The protein below binds the small molecule below.
Small molecule (SMILES): C=C(c1ccccc1)[C@@]12CC[C@H](NC(C)=O)[C@@H]1CC(CCCCCC)=C2c1ccccc1

Binding-site contacts:
Ligand atom C16 contacts residue ILE120 of chain 1.A at 4.0 Å (hydrophobic).
Ligand atom C06 contacts residue PHE46 of chain 1.A at 3.5 Å (hydrophobic).
Ligand atom O30 contacts residue LEU109 of chain 1.A at 3.4 Å.
Ligand atom C31 contacts residue LEU90 of chain 1.A at 4.0 Å (hydrophobic).
Ligand atom C16 contacts residue MET49 of chain 1.A at 4.1 Å (hydrophobic).
Ligand atom C04 contacts residue LEU221 of chain 1.A at 3.8 Å (hydrophobic).
Ligand atom C07 contacts residue MET49 of chain 1.A at 3.7 Å (hydrophobic).
Ligand atom C01 contacts residue ILE91 of chain 1.A at 4.0 Å (hydrophobic).
Ligand atom C04 contacts residue ALA53 of chain 1.A at 4.0 Å (hydrophobic).
Ligand atom C22 contacts residue HIS94 of chain 1.A at 4.0 Å.
Ligand atom C18 contacts residue LEU128 of chain 1.A at 4.1 Å (hydrophobic).
Ligand atom C13 contacts residue HIS94 of chain 1.A at 4.0 Å.
Ligand atom C23 contacts residue ILE213 of chain 1.A at 4.1 Å (hydrophobic).
Ligand atom C06 contacts residue MET49 of chain 1.A at 3.8 Å (hydrophobic).
Ligand atom C24 contacts residue LEU131 of chain 1.A at 3.9 Å (hydrophobic).
Ligand atom C06 contacts residue LEU221 of chain 1.A at 3.9 Å (hydrophobic).
Ligand atom O30 contacts residue VAL110 of chain 1.A at 3.3 Å (h-bond).
Ligand atom C29 contacts residue MET49 of chain 1.A at 4.0 Å (hydrophobic).
Ligand atom C22 contacts residue ALA135 of chain 1.A at 3.9 Å (hydrophobic).
Ligand atom C18 contacts residue MET49 of chain 1.A at 4.0 Å (hydrophobic).
Ligand atom C31 contacts residue HIS94 of chain 1.A at 3.7 Å.
Ligand atom C23 contacts residue MET132 of chain 1.A at 3.8 Å (hydrophobic).
Ligand atom C07 contacts residue PHE46 of chain 1.A at 4.0 Å (hydrophobic).
Ligand atom C18 contacts residue ALA124 of chain 1.A at 4.2 Å (hydrophobic).
Ligand atom C29 contacts residue MET52 of chain 1.A at 3.5 Å (hydrophobic).
Ligand atom O30 contacts residue MET52 of chain 1.A at 3.4 Å (h-bond).
Ligand atom C23 contacts residue LEU131 of chain 1.A at 3.6 Å (hydrophobic).
Ligand atom C29 contacts residue ALA53 of chain 1.A at 4.1 Å (hydrophobic).
Ligand atom C06 contacts residue CYS50 of chain 1.A at 3.7 Å (hydrophobic).
Ligand atom C17 contacts residue ILE120 of chain 1.A at 3.8 Å (hydrophobic).
Ligand atom C21 contacts residue HIS94 of chain 1.A at 3.6 Å.
Ligand atom C18 contacts residue PHE46 of chain 1.A at 4.0 Å (hydrophobic).
Ligand atom C14 contacts residue MET132 of chain 1.A at 3.2 Å (hydrophobic).
Ligand atom C28 contacts residue MET52 of chain 1.A at 3.9 Å (hydrophobic).
Ligand atom C22 contacts residue MET132 of chain 1.A at 4.1 Å (hydrophobic).
Ligand atom C17 contacts residue MET49 of chain 1.A at 3.7 Å (hydrophobic).
Ligand atom C05 contacts residue MET49 of chain 1.A at 4.1 Å (hydrophobic).
Ligand atom C05 contacts residue CYS50 of chain 1.A at 3.7 Å (hydrophobic).
Ligand atom C05 contacts residue LEU221 of chain 1.A at 3.7 Å (hydrophobic).
Ligand atom C15 contacts residue MET49 of chain 1.A at 4.0 Å (hydrophobic).

Sequence of chain 1.A:
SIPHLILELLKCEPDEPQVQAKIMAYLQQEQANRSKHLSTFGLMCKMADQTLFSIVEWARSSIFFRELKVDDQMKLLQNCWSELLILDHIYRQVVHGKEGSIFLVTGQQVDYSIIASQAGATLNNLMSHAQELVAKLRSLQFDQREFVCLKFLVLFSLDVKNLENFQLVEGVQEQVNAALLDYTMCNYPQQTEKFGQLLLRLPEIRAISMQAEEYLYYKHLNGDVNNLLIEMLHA